A protein and the small-molecule ligand that binds it are described below.
Small molecule (SMILES): N[C@@H](Cc1c[nH]c2ccccc12)C(=O)O

Binding-site contacts:
Ligand atom CA contacts residue PO41 of chain 1.K at 1.4 Å.
Ligand atom CD2 contacts residue PO41 of chain 1.K at 2.6 Å.
Ligand atom CZ3 contacts residue TYR301 of chain 1.C at 3.1 Å (hydrophobic).
Ligand atom CZ2 contacts residue SER185 of chain 1.C at 3.8 Å.
Ligand atom C contacts residue LLP82 of chain 1.C at 3.8 Å.
Ligand atom O contacts residue PO41 of chain 1.K at 1.0 Å (h-bond).
Ligand atom C contacts residue ALA107 of chain 1.C at 3.6 Å (hydrophobic).
Ligand atom O contacts residue ALA107 of chain 1.C at 3.7 Å.
Ligand atom OXT contacts residue THR105 of chain 1.C at 2.6 Å (h-bond).
Ligand atom OXT contacts residue HIS110 of chain 1.C at 3.5 Å (h-bond).
Ligand atom OXT contacts residue ALA107 of chain 1.C at 3.5 Å (h-bond).
Ligand atom CH2 contacts residue SER185 of chain 1.C at 3.7 Å.
Ligand atom C contacts residue THR105 of chain 1.C at 3.6 Å.
Ligand atom O contacts residue LLP82 of chain 1.C at 3.2 Å.
Ligand atom CE2 contacts residue GLU104 of chain 1.C at 3.7 Å.
Ligand atom CE2 contacts residue PO41 of chain 1.K at 3.2 Å.
Ligand atom CE3 contacts residue TYR301 of chain 1.C at 3.7 Å (hydrophobic).
Ligand atom N contacts residue ALA107 of chain 1.C at 3.1 Å (h-bond).
Ligand atom O contacts residue HIS110 of chain 1.C at 2.7 Å (h-bond).
Ligand atom N contacts residue PO41 of chain 1.K at 0.5 Å (h-bond).
Ligand atom OXT contacts residue GLY106 of chain 1.C at 3.2 Å (h-bond).
Ligand atom C contacts residue GLN109 of chain 1.C at 3.6 Å.
Ligand atom CZ3 contacts residue GLY228 of chain 1.C at 3.6 Å.
Ligand atom N contacts residue GLY106 of chain 1.C at 3.4 Å (h-bond).
Ligand atom CD1 contacts residue HIS110 of chain 1.C at 3.7 Å.
Ligand atom C contacts residue HIS110 of chain 1.C at 3.5 Å.
Ligand atom C contacts residue PO41 of chain 1.K at 0.5 Å.
Ligand atom CE3 contacts residue PO41 of chain 1.K at 3.8 Å.
Ligand atom CG contacts residue PO41 of chain 1.K at 1.2 Å.
Ligand atom O contacts residue GLN109 of chain 1.C at 2.7 Å.
Ligand atom OXT contacts residue GLN109 of chain 1.C at 3.7 Å.
Ligand atom OXT contacts residue GLY108 of chain 1.C at 3.6 Å.
Ligand atom CH2 contacts residue TYR301 of chain 1.C at 3.4 Å (hydrophobic).
Ligand atom NE1 contacts residue PO41 of chain 1.K at 2.7 Å (h-bond).
Ligand atom CA contacts residue ALA107 of chain 1.C at 3.5 Å (hydrophobic).
Ligand atom CB contacts residue LLP82 of chain 1.C at 3.5 Å.
Ligand atom NE1 contacts residue GLU104 of chain 1.C at 2.9 Å (salt-bridge).
Ligand atom OXT contacts residue PO41 of chain 1.K at 1.0 Å.
Ligand atom CD1 contacts residue PO41 of chain 1.K at 1.3 Å.
Ligand atom CB contacts residue PO41 of chain 1.K at 1.6 Å.

Sequence of chain 1.C:
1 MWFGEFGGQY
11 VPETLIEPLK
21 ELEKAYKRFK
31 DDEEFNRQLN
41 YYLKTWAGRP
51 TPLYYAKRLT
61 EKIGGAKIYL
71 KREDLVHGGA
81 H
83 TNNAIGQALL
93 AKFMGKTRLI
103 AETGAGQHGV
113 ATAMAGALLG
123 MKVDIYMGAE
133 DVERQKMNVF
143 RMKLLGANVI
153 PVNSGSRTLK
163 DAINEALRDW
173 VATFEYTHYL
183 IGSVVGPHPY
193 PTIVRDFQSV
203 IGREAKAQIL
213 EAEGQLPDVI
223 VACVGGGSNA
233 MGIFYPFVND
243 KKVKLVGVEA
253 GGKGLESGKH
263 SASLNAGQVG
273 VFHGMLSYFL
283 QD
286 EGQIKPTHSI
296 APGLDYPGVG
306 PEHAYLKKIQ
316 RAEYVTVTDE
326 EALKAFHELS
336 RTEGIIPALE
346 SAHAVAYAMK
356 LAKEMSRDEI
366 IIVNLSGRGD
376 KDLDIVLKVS